This protein binds this small molecule.
Small molecule (SMILES): CC(=O)N[C@H]1[C@H](O[C@H]2[C@H](O)[C@@H](NC(C)=O)CO[C@@H]2CO)O[C@H](CO)[C@@H](O)[C@@H]1O

Sequence of chain 1.A:
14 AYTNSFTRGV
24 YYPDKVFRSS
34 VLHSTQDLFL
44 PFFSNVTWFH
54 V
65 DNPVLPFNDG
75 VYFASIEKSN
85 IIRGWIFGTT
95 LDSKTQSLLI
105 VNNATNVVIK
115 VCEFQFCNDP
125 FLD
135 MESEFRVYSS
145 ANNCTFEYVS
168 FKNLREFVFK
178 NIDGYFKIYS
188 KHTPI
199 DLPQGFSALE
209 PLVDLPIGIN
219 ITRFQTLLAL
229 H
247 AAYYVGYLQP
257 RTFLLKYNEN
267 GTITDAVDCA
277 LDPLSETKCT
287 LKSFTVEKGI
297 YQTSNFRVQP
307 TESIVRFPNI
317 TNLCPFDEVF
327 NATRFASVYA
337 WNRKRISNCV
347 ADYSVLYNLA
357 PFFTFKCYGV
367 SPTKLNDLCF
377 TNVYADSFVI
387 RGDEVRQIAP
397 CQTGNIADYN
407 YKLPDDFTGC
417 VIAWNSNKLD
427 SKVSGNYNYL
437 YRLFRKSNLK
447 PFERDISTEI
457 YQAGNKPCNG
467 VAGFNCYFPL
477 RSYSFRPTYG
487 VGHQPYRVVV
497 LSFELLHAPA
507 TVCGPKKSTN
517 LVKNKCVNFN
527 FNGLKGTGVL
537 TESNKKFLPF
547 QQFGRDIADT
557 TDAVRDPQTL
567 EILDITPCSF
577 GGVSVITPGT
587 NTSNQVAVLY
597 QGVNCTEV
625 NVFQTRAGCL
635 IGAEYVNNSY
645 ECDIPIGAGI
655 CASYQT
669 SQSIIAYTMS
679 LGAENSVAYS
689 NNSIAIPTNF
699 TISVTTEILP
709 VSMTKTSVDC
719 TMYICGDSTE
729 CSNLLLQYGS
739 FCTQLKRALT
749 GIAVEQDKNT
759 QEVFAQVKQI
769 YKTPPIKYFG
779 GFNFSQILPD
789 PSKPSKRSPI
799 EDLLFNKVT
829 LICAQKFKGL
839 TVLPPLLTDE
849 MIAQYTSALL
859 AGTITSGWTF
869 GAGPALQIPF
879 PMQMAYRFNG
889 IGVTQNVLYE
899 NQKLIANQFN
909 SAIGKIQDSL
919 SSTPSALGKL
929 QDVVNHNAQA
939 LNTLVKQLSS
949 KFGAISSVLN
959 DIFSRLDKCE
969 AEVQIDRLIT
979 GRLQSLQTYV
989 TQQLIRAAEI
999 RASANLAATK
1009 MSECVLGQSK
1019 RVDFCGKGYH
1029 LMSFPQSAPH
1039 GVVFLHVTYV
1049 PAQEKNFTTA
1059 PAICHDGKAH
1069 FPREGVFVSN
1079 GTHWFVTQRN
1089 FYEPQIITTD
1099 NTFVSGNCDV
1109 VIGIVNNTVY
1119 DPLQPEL

Binding-site contacts:
Ligand atom O4 contacts residue LEU902 of chain 1.A at 3.9 Å.
Ligand atom C6 contacts residue GLN906 of chain 1.A at 3.4 Å.
Ligand atom C3 contacts residue ASN697 of chain 1.A at 3.8 Å.
Ligand atom O5 contacts residue ASN697 of chain 1.A at 2.4 Å (h-bond).
Ligand atom O7 contacts residue LEU902 of chain 1.A at 4.1 Å.
Ligand atom N2 contacts residue GLN1051 of chain 1.A at 4.3 Å.
Ligand atom C1 contacts residue ASN697 of chain 1.A at 1.4 Å.
Ligand atom O7 contacts residue GLN1051 of chain 1.A at 3.0 Å (h-bond).
Ligand atom O6 contacts residue GLN906 of chain 1.A at 3.8 Å.
Ligand atom C2 contacts residue ASN697 of chain 1.A at 2.5 Å.
Ligand atom O5 contacts residue GLN906 of chain 1.A at 4.0 Å.
Ligand atom N2 contacts residue ASN697 of chain 1.A at 2.9 Å (h-bond).
Ligand atom C5 contacts residue LEU902 of chain 1.A at 4.1 Å (hydrophobic).
Ligand atom C7 contacts residue ASN697 of chain 1.A at 3.5 Å.
Ligand atom C7 contacts residue GLN1051 of chain 1.A at 3.5 Å.
Ligand atom C4 contacts residue LEU902 of chain 1.A at 4.1 Å (hydrophobic).
Ligand atom C3 contacts residue LEU902 of chain 1.A at 3.8 Å (hydrophobic).
Ligand atom O7 contacts residue ASN905 of chain 1.A at 4.5 Å.
Ligand atom C8 contacts residue GLN906 of chain 1.A at 4.0 Å.
Ligand atom C8 contacts residue GLN1051 of chain 1.A at 4.0 Å.
Ligand atom O7 contacts residue ASN697 of chain 1.A at 3.6 Å.
Ligand atom C4 contacts residue ASN697 of chain 1.A at 4.2 Å.
Ligand atom O5 contacts residue PHE698 of chain 1.A at 4.2 Å.
Ligand atom C5 contacts residue ASN697 of chain 1.A at 3.7 Å.
Ligand atom C5 contacts residue GLN906 of chain 1.A at 3.9 Å.